Sequence of chain 2.A:
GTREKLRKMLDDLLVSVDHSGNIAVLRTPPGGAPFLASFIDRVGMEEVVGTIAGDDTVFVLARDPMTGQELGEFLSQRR

Sequence of chain 1.A:
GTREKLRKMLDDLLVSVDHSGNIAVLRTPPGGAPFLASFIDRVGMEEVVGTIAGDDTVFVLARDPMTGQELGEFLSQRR

Sequence of chain 1.B:
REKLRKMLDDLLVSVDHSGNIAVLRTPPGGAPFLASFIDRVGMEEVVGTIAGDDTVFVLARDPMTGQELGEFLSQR

The protein below binds the small molecule below.
Small molecule (SMILES): N[C@@H](Cc1ccc(O)cc1)C(=O)O

Binding-site contacts:
Ligand atom CA contacts residue THR51 of chain 1.A at 3.1 Å.
Ligand atom O contacts residue ALA53 of chain 1.A at 2.8 Å (h-bond).
Ligand atom CB contacts residue SER38 of chain 1.A at 3.6 Å.
Ligand atom N contacts residue ASP56 of chain 2.A at 2.8 Å (salt-bridge).
Ligand atom OH contacts residue NA1 of chain 2.E at 3.2 Å (h-bond).
Ligand atom C contacts residue THR51 of chain 1.A at 3.6 Å.
Ligand atom CZ contacts residue NA1 of chain 2.E at 3.8 Å.
Ligand atom OH contacts residue TYR1 of chain 2.G at 3.4 Å (h-bond).
Ligand atom OH contacts residue ASP55 of chain 2.A at 3.3 Å.
Ligand atom CE1 contacts residue ASP56 of chain 2.A at 3.8 Å.
Ligand atom CD1 contacts residue ASP41 of chain 1.A at 3.6 Å.
Ligand atom CE1 contacts residue ASP55 of chain 2.A at 3.8 Å.
Ligand atom O contacts residue GLY54 of chain 2.A at 3.3 Å.
Ligand atom OXT contacts residue GLY54 of chain 2.A at 3.5 Å.
Ligand atom CE2 contacts residue ASP55 of chain 1.B at 3.2 Å.
Ligand atom C contacts residue ALA53 of chain 1.A at 3.9 Å (hydrophobic).
Ligand atom CD1 contacts residue ASP56 of chain 2.A at 3.5 Å.
Ligand atom OH contacts residue ASP55 of chain 1.B at 2.5 Å (salt-bridge).
Ligand atom CD2 contacts residue PRO34 of chain 1.A at 3.7 Å (hydrophobic).
Ligand atom N contacts residue THR57 of chain 2.A at 3.0 Å (h-bond).
Ligand atom OXT contacts residue THR57 of chain 2.A at 3.5 Å (h-bond).
Ligand atom CE1 contacts residue SER38 of chain 1.A at 3.8 Å.
Ligand atom CE1 contacts residue NA1 of chain 2.E at 3.6 Å.
Ligand atom O contacts residue ASP55 of chain 2.A at 3.5 Å (salt-bridge).
Ligand atom N contacts residue ASP41 of chain 1.A at 2.6 Å (salt-bridge).
Ligand atom CE2 contacts residue ASP55 of chain 2.A at 3.5 Å.
Ligand atom CB contacts residue THR51 of chain 1.A at 3.6 Å.
Ligand atom CA contacts residue ASP41 of chain 1.A at 3.5 Å.
Ligand atom CD1 contacts residue SER38 of chain 1.A at 3.7 Å.
Ligand atom CB contacts residue ALA37 of chain 1.A at 3.6 Å (hydrophobic).
Ligand atom C contacts residue GLY54 of chain 2.A at 3.9 Å.
Ligand atom CG contacts residue SER38 of chain 1.A at 3.8 Å.
Ligand atom CZ contacts residue ASP55 of chain 1.B at 3.3 Å.
Ligand atom C contacts residue ASP55 of chain 2.A at 3.4 Å.
Ligand atom CZ contacts residue ASP55 of chain 2.A at 3.4 Å.
Ligand atom O contacts residue ILE52 of chain 1.A at 3.4 Å.
Ligand atom OXT contacts residue ASP55 of chain 2.A at 2.6 Å (salt-bridge).
Ligand atom CB contacts residue ASP41 of chain 1.A at 3.5 Å.
Ligand atom N contacts residue THR51 of chain 1.A at 3.1 Å (h-bond).
Ligand atom OXT contacts residue ASP56 of chain 2.A at 3.1 Å (salt-bridge).